Binding-site contacts:
Ligand atom O5 contacts residue ASN362 of chain 1.A at 2.5 Å (h-bond).
Ligand atom C7 contacts residue ASN362 of chain 1.A at 3.9 Å.
Ligand atom C5 contacts residue ASN362 of chain 1.A at 3.7 Å.
Ligand atom C7 contacts residue GLN611 of chain 1.A at 4.0 Å.
Ligand atom C3 contacts residue ASN362 of chain 1.A at 3.8 Å.
Ligand atom O7 contacts residue GLN611 of chain 1.A at 3.5 Å.
Ligand atom C8 contacts residue GLN109 of chain 1.B at 4.5 Å.
Ligand atom C4 contacts residue ASN362 of chain 1.A at 4.3 Å.
Ligand atom C2 contacts residue ASN362 of chain 1.A at 2.6 Å.
Ligand atom C8 contacts residue GLN611 of chain 1.A at 3.5 Å.
Ligand atom C1 contacts residue ASN362 of chain 1.A at 1.5 Å.
Ligand atom N2 contacts residue ASN362 of chain 1.A at 2.9 Å (h-bond).
Ligand atom C8 contacts residue ASN362 of chain 1.A at 4.4 Å.

Sequence of chain 1.B:
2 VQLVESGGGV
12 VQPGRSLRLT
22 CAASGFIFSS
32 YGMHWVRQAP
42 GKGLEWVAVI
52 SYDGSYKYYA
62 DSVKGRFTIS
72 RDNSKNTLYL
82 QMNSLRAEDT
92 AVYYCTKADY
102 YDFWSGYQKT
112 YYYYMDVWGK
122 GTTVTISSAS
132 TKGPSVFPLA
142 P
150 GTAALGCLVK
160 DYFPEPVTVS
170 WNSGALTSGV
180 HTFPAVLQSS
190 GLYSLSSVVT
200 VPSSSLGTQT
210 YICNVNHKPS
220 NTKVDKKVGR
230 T

A protein and the small-molecule ligand that binds it are described below.
Small molecule (SMILES): CC(=O)N[C@@H]1[C@@H](O)[C@H](O)[C@@H](CO)O[C@H]1O

Sequence of chain 1.A:
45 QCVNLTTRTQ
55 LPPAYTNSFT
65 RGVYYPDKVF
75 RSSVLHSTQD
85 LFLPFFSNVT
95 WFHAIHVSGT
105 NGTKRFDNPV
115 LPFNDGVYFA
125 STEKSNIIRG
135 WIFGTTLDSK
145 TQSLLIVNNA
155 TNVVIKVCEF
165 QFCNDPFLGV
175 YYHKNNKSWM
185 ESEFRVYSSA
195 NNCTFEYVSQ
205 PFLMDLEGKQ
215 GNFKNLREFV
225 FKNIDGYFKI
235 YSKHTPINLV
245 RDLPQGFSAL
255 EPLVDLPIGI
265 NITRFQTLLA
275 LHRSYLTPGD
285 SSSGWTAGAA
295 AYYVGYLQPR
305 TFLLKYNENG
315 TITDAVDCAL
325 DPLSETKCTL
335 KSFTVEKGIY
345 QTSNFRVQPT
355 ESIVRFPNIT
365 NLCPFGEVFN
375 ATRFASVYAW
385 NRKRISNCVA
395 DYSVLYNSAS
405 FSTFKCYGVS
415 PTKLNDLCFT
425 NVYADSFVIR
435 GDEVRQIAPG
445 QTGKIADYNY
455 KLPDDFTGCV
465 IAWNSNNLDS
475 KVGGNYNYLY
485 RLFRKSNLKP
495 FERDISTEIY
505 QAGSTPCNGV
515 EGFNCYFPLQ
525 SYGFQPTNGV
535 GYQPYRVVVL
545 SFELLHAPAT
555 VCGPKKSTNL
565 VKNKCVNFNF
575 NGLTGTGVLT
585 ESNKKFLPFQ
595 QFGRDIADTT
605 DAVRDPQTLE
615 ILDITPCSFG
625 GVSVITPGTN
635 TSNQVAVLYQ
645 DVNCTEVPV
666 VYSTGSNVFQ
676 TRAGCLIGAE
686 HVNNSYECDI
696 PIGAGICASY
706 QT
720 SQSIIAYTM